A protein and the small-molecule ligand that binds it are described below.
Small molecule (SMILES): [H]/N=C(\N)c1cc(-c2ccccc2)c(Cc2ccccc2)s1

Sequence of chain 2.A:
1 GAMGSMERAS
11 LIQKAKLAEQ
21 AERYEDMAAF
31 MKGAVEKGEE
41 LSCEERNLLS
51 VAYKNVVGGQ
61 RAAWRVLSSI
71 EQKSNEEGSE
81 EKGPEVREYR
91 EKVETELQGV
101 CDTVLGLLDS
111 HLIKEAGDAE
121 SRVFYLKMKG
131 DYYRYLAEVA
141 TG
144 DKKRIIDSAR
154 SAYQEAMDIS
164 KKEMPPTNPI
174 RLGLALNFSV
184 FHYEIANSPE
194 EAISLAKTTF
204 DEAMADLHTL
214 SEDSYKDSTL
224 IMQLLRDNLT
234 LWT

Binding-site contacts:
Ligand atom N08 contacts residue GLU19 of chain 2.A at 2.8 Å (salt-bridge).
Ligand atom C03 contacts residue GLU44 of chain 2.A at 4.4 Å.
Ligand atom C02 contacts residue ASN47 of chain 2.A at 4.0 Å.
Ligand atom S01 contacts residue ASN47 of chain 2.A at 4.0 Å.
Ligand atom C16 contacts residue ASN47 of chain 2.A at 4.1 Å.
Ligand atom C15 contacts residue ASN47 of chain 2.A at 4.0 Å.
Ligand atom C10 contacts residue GLU44 of chain 2.A at 3.8 Å.
Ligand atom C04 contacts residue ASN47 of chain 2.A at 4.5 Å.
Ligand atom C13 contacts residue GLU44 of chain 2.A at 3.9 Å.
Ligand atom C11 contacts residue GLU44 of chain 2.A at 3.8 Å.
Ligand atom N07 contacts residue GLU19 of chain 2.A at 2.7 Å (salt-bridge).
Ligand atom C03 contacts residue ASN47 of chain 2.A at 4.3 Å.
Ligand atom C05 contacts residue ASN47 of chain 2.A at 4.4 Å.
Ligand atom C11 contacts residue CYS43 of chain 2.A at 4.0 Å (hydrophobic).
Ligand atom C06 contacts residue LEU48 of chain 2.A at 4.1 Å (hydrophobic).
Ligand atom C21 contacts residue ASN47 of chain 2.A at 3.2 Å.
Ligand atom C20 contacts residue ASN47 of chain 2.A at 4.0 Å.
Ligand atom C09 contacts residue GLU44 of chain 2.A at 3.9 Å.
Ligand atom C04 contacts residue GLU44 of chain 2.A at 4.1 Å.
Ligand atom C06 contacts residue GLU19 of chain 2.A at 3.5 Å.
Ligand atom N07 contacts residue VAL51 of chain 2.A at 3.9 Å.
Ligand atom N08 contacts residue LEU48 of chain 2.A at 3.2 Å.
Ligand atom C14 contacts residue GLU44 of chain 2.A at 3.6 Å.
Ligand atom C12 contacts residue GLU44 of chain 2.A at 3.8 Å.
Ligand atom C10 contacts residue ASN47 of chain 2.A at 4.4 Å.
Ligand atom C10 contacts residue CYS43 of chain 2.A at 4.4 Å (hydrophobic).